The protein below binds the small molecule below.
Small molecule (SMILES): O=C(CCl)N1CCC2(CC1)CC(CNC(=O)C1(Nc3ccc(Cl)cc3)CCOCC1)C2

Sequence of chain 2.B:
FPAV

Sequence of chain 2.A:
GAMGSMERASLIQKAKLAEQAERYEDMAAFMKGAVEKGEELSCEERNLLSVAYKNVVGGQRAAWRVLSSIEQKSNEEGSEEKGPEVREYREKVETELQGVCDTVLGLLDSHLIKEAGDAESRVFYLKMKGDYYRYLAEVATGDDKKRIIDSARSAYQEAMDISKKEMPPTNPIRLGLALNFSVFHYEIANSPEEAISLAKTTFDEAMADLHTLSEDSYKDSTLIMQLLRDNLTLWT

Binding-site contacts:
Ligand atom C1 contacts residue CYS43 of chain 2.A at 2.9 Å (hydrophobic).
Ligand atom C13 contacts residue VAL5 of chain 2.B at 3.9 Å (hydrophobic).
Ligand atom C8 contacts residue ASN47 of chain 2.A at 3.5 Å.
Ligand atom C3 contacts residue PHE124 of chain 2.A at 3.8 Å (hydrophobic).
Ligand atom C4 contacts residue ILE173 of chain 2.A at 4.2 Å (hydrophobic).
Ligand atom C15 contacts residue VAL5 of chain 2.B at 3.9 Å (hydrophobic).
Ligand atom O1 contacts residue ARG46 of chain 2.A at 2.7 Å (salt-bridge).
Ligand atom C16 contacts residue VAL5 of chain 2.B at 3.9 Å (hydrophobic).
Ligand atom C7 contacts residue CYS43 of chain 2.A at 3.8 Å (hydrophobic).
Ligand atom C1 contacts residue ILE173 of chain 2.A at 3.9 Å (hydrophobic).
Ligand atom C17 contacts residue PHE124 of chain 2.A at 4.3 Å (hydrophobic).
Ligand atom C15 contacts residue PRO172 of chain 2.A at 3.7 Å (hydrophobic).
Ligand atom N2 contacts residue ASN47 of chain 2.A at 4.1 Å.
Ligand atom C14 contacts residue VAL5 of chain 2.B at 4.0 Å (hydrophobic).
Ligand atom O3 contacts residue LEU223 of chain 2.A at 3.7 Å.
Ligand atom N3 contacts residue VAL5 of chain 2.B at 4.2 Å.
Ligand atom CL2 contacts residue PHE124 of chain 2.A at 3.9 Å.
Ligand atom C10 contacts residue ASN47 of chain 2.A at 3.8 Å.
Ligand atom C17 contacts residue VAL5 of chain 2.B at 3.6 Å (hydrophobic).
Ligand atom C3 contacts residue CYS43 of chain 2.A at 3.6 Å (hydrophobic).
Ligand atom C2 contacts residue CYS43 of chain 2.A at 1.9 Å (hydrophobic).
Ligand atom C18 contacts residue VAL5 of chain 2.B at 3.3 Å (hydrophobic).
Ligand atom O1 contacts residue ILE173 of chain 2.A at 3.9 Å.
Ligand atom N1 contacts residue ILE173 of chain 2.A at 4.1 Å.
Ligand atom C22 contacts residue LEU223 of chain 2.A at 3.9 Å (hydrophobic).
Ligand atom C22 contacts residue ILE224 of chain 2.A at 4.1 Å (hydrophobic).
Ligand atom CL2 contacts residue LYS127 of chain 2.A at 3.6 Å.
Ligand atom C2 contacts residue GLU120 of chain 2.A at 3.3 Å.
Ligand atom C15 contacts residue ILE224 of chain 2.A at 4.1 Å (hydrophobic).
Ligand atom N1 contacts residue CYS43 of chain 2.A at 3.6 Å.
Ligand atom O1 contacts residue CYS43 of chain 2.A at 3.3 Å (h-bond).
Ligand atom C21 contacts residue VAL5 of chain 2.B at 3.9 Å (hydrophobic).
Ligand atom C4 contacts residue PHE124 of chain 2.A at 3.4 Å (hydrophobic).
Ligand atom O1 contacts residue GLU120 of chain 2.A at 4.3 Å.
Ligand atom C21 contacts residue LEU223 of chain 2.A at 3.9 Å (hydrophobic).
Ligand atom C14 contacts residue ILE224 of chain 2.A at 3.9 Å (hydrophobic).
Ligand atom CL2 contacts residue ILE173 of chain 2.A at 3.9 Å.
Ligand atom C9 contacts residue ASN47 of chain 2.A at 3.4 Å.
Ligand atom C2 contacts residue ARG46 of chain 2.A at 3.4 Å.
Ligand atom C1 contacts residue ARG46 of chain 2.A at 3.4 Å.